Sequence of chain 1.D:
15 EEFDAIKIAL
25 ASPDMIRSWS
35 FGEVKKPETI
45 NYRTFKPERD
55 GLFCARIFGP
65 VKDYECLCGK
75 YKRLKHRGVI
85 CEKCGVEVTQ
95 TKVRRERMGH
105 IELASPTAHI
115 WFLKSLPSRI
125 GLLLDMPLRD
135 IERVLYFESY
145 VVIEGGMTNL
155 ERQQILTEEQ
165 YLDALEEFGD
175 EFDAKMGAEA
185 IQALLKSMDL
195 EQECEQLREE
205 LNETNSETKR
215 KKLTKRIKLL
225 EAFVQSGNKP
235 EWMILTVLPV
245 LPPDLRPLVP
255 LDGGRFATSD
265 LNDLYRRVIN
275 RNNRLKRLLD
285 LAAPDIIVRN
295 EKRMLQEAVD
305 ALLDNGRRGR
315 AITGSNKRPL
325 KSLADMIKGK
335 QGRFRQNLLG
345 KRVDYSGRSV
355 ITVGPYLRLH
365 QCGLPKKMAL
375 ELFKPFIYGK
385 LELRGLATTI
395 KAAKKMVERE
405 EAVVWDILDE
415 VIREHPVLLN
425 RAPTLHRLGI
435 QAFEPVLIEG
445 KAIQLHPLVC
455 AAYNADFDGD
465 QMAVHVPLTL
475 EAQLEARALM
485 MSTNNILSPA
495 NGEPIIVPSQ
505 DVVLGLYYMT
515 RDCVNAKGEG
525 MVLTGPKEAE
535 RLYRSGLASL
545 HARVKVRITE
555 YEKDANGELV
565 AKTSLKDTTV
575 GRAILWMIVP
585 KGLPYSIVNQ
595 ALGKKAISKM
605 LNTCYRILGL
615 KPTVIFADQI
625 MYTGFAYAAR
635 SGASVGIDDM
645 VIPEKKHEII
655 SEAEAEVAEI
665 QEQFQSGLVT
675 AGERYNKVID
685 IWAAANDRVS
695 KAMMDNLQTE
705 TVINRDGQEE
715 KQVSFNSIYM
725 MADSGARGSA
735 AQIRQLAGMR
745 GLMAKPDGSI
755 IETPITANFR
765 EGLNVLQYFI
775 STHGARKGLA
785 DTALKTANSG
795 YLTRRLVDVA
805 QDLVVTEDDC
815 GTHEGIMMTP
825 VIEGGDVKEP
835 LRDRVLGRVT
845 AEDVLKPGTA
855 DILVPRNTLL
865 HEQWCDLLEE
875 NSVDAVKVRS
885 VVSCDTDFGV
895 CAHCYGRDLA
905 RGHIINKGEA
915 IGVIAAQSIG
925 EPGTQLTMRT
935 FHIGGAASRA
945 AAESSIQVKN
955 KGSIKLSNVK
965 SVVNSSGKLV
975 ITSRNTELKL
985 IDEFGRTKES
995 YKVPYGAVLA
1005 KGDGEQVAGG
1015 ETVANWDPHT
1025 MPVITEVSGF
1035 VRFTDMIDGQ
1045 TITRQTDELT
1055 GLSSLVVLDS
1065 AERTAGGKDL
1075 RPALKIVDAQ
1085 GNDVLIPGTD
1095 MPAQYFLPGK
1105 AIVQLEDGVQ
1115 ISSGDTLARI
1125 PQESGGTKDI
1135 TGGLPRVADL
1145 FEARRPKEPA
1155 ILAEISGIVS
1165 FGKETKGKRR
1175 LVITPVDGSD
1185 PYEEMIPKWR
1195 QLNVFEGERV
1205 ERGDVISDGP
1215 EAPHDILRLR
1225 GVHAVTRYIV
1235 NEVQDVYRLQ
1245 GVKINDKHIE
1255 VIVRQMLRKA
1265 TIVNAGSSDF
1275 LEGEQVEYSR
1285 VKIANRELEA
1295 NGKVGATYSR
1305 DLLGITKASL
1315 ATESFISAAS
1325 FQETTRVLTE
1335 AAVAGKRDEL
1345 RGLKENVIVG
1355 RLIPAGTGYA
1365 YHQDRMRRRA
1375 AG

This protein binds this small molecule.
Small molecule (SMILES): Cc1cn([C@H]2C=C[C@@H](COP(=O)(O)O)O2)c(=O)[nH]c1=O

Sequence of chain 1.C:
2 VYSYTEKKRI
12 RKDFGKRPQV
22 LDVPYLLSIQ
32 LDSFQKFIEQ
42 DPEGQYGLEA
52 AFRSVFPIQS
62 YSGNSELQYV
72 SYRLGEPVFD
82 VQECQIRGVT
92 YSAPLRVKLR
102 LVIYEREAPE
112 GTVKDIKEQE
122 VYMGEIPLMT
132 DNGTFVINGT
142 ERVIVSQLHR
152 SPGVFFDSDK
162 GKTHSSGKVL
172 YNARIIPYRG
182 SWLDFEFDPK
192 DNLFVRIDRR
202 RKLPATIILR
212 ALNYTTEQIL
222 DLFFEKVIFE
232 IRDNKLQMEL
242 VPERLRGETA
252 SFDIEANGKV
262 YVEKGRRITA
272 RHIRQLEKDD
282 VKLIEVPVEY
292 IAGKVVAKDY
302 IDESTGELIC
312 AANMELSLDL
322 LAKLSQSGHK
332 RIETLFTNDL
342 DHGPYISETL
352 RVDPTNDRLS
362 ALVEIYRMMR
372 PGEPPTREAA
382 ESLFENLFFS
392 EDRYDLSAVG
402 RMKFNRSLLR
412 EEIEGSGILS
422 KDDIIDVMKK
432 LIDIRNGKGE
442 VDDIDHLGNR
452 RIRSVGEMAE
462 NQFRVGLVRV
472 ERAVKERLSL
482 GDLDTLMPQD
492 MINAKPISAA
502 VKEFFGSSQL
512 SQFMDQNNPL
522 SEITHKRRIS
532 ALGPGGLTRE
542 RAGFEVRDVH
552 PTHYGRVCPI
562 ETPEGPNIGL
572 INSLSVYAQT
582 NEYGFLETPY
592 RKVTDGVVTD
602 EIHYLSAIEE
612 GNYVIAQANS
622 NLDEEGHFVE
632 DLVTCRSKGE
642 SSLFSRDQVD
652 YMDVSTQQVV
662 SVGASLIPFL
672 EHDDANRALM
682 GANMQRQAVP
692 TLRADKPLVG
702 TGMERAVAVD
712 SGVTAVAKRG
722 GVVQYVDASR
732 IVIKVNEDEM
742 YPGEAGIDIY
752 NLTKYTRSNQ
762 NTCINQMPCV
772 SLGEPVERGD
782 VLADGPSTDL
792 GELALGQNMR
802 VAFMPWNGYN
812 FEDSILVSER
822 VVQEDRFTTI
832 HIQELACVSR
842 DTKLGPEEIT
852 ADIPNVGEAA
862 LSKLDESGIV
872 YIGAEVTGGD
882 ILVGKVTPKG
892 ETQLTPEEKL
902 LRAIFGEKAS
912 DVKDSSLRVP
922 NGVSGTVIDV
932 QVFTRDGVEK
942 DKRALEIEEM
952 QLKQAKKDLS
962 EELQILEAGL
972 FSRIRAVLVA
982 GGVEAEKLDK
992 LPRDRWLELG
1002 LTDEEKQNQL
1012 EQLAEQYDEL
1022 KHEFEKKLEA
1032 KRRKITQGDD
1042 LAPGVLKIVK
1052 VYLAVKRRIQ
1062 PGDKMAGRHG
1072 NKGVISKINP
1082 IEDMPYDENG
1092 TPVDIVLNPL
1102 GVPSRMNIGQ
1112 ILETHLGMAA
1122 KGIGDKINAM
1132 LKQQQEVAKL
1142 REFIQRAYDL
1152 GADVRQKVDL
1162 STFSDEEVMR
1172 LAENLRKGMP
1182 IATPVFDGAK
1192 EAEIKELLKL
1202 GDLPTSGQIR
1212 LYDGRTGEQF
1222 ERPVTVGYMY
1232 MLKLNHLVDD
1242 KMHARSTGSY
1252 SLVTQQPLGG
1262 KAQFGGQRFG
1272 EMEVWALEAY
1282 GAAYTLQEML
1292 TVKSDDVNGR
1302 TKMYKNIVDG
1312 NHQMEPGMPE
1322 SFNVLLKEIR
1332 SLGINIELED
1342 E

Binding-site contacts:
Ligand atom P contacts residue G3 of chain 1.I at 2.0 Å.
Ligand atom C5 contacts residue G3 of chain 1.I at 3.7 Å.
Ligand atom OP2 contacts residue GLU565 of chain 1.C at 4.2 Å.
Ligand atom O4 contacts residue G3 of chain 1.I at 3.1 Å (h-bond).
Ligand atom C2 contacts residue CTP1 of chain 1.N at 3.3 Å.
Ligand atom O4 contacts residue CTP1 of chain 1.N at 2.7 Å (h-bond).
Ligand atom N1 contacts residue G3 of chain 1.I at 4.5 Å.
Ligand atom P contacts residue LYS1073 of chain 1.C at 3.9 Å.
Ligand atom O2 contacts residue G3 of chain 1.I at 4.5 Å.
Ligand atom C5 contacts residue CTP1 of chain 1.N at 3.6 Å.
Ligand atom OP1 contacts residue LYS1065 of chain 1.C at 3.2 Å (salt-bridge).
Ligand atom C6 contacts residue CTP1 of chain 1.N at 3.5 Å.
Ligand atom C4 contacts residue G3 of chain 1.I at 3.5 Å.
Ligand atom C4' contacts residue MG1 of chain 1.L at 3.9 Å.
Ligand atom N3 contacts residue CTP1 of chain 1.N at 2.9 Å.
Ligand atom C5M contacts residue CTP1 of chain 1.N at 4.3 Å.
Ligand atom C5' contacts residue G3 of chain 1.I at 3.4 Å.
Ligand atom C2' contacts residue CTP1 of chain 1.N at 3.1 Å.
Ligand atom C3' contacts residue ASP464 of chain 1.D at 3.8 Å.
Ligand atom C4' contacts residue ASP464 of chain 1.D at 4.0 Å.
Ligand atom C2' contacts residue MG1 of chain 1.L at 4.2 Å.
Ligand atom C3' contacts residue MG1 of chain 1.L at 3.0 Å.
Ligand atom O2 contacts residue CTP1 of chain 1.N at 3.3 Å.
Ligand atom C5M contacts residue G3 of chain 1.I at 3.5 Å.
Ligand atom N1 contacts residue CTP1 of chain 1.N at 3.4 Å.
Ligand atom C4' contacts residue G3 of chain 1.I at 4.2 Å.
Ligand atom OP1 contacts residue G3 of chain 1.I at 2.7 Å (h-bond).
Ligand atom C5' contacts residue MG1 of chain 1.L at 4.3 Å.
Ligand atom N3 contacts residue G3 of chain 1.I at 3.7 Å.
Ligand atom C3' contacts residue CTP1 of chain 1.N at 3.7 Å.
Ligand atom O4' contacts residue G3 of chain 1.I at 4.0 Å.
Ligand atom C4 contacts residue CTP1 of chain 1.N at 2.8 Å.
Ligand atom OP2 contacts residue G3 of chain 1.I at 2.8 Å (h-bond).
Ligand atom C2 contacts residue G3 of chain 1.I at 4.1 Å.
Ligand atom OP2 contacts residue LYS1073 of chain 1.C at 4.1 Å.
Ligand atom O5' contacts residue G3 of chain 1.I at 2.9 Å (h-bond).
Ligand atom C6 contacts residue G3 of chain 1.I at 4.2 Å.
Ligand atom P contacts residue LYS1065 of chain 1.C at 4.0 Å.
Ligand atom OP1 contacts residue LYS1073 of chain 1.C at 2.8 Å (salt-bridge).
Ligand atom C1' contacts residue CTP1 of chain 1.N at 3.9 Å.